This small molecule binds to this protein.
Small molecule (SMILES): O=c1ccn([C@@H]2O[C@H](CO[P](=O)(O)O[P](=O)(O)O[C@H]3O[C@H](CO)[C@H](O)[C@H](O)[C@H]3O)[C@@H](O)[C@H]2O)c(=O)[nH]1

Sequence of chain 1.A:
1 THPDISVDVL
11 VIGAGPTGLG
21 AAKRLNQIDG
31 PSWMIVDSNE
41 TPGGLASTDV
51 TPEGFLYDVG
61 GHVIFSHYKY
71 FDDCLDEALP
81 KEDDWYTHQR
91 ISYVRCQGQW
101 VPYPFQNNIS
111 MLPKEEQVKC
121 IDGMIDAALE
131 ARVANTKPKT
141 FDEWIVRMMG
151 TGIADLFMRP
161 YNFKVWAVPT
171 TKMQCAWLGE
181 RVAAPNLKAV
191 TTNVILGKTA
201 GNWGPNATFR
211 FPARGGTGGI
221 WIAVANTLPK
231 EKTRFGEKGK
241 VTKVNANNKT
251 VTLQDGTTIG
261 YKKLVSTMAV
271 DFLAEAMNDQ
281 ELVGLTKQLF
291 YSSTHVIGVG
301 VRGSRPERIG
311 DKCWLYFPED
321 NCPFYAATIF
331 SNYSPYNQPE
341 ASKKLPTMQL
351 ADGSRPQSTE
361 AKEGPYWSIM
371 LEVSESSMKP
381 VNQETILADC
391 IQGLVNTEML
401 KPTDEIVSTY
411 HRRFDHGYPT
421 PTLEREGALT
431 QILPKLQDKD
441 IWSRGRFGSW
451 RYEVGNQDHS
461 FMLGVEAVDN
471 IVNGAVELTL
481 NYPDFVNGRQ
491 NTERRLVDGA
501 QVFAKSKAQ

Binding-site contacts:
Ligand atom C5 contacts residue TYR103 of chain 1.A at 2.9 Å (hydrophobic).
Ligand atom N3 contacts residue MET158 of chain 1.A at 3.0 Å.
Ligand atom O4 contacts residue ALA183 of chain 1.A at 3.4 Å.
Ligand atom C4 contacts residue ALA183 of chain 1.A at 3.7 Å (hydrophobic).
Ligand atom O3' contacts residue GLU372 of chain 1.A at 2.7 Å (salt-bridge).
Ligand atom O2 contacts residue MET158 of chain 1.A at 3.3 Å.
Ligand atom O6' contacts residue GLY61 of chain 1.A at 3.3 Å (h-bond).
Ligand atom O2D contacts residue ASN162 of chain 1.A at 2.6 Å (h-bond).
Ligand atom C2 contacts residue VAL182 of chain 1.A at 3.3 Å (hydrophobic).
Ligand atom C6' contacts residue TRP314 of chain 1.A at 3.4 Å (hydrophobic).
Ligand atom O2 contacts residue VAL182 of chain 1.A at 2.5 Å.
Ligand atom O1B contacts residue VAL165 of chain 1.A at 3.8 Å.
Ligand atom C3D contacts residue TYR161 of chain 1.A at 3.6 Å (hydrophobic).
Ligand atom N3 contacts residue GLN106 of chain 1.A at 3.6 Å (h-bond).
Ligand atom O1B contacts residue TYR161 of chain 1.A at 2.5 Å (h-bond).
Ligand atom O2B contacts residue TYR452 of chain 1.A at 3.0 Å (h-bond).
Ligand atom C2' contacts residue GLU372 of chain 1.A at 3.3 Å.
Ligand atom O3' contacts residue GLY60 of chain 1.A at 2.4 Å (h-bond).
Ligand atom C4 contacts residue GLN106 of chain 1.A at 3.4 Å.
Ligand atom O6' contacts residue TRP314 of chain 1.A at 3.7 Å.
Ligand atom O3A contacts residue TYR161 of chain 1.A at 3.6 Å.
Ligand atom O2' contacts residue GLU372 of chain 1.A at 3.7 Å.
Ligand atom O4' contacts residue GLU372 of chain 1.A at 3.5 Å (salt-bridge).
Ligand atom PB contacts residue TYR161 of chain 1.A at 3.7 Å.
Ligand atom O3D contacts residue ASN162 of chain 1.A at 3.6 Å (h-bond).
Ligand atom O4D contacts residue VAL182 of chain 1.A at 3.2 Å.
Ligand atom O2' contacts residue TYR418 of chain 1.A at 2.4 Å (h-bond).
Ligand atom C4 contacts residue MET158 of chain 1.A at 3.8 Å (hydrophobic).
Ligand atom C1D contacts residue VAL182 of chain 1.A at 3.4 Å (hydrophobic).
Ligand atom O6' contacts residue FAD1 of chain 1.I at 3.5 Å (h-bond).
Ligand atom C4' contacts residue GLY60 of chain 1.A at 3.6 Å.
Ligand atom C3' contacts residue GLU372 of chain 1.A at 3.5 Å.
Ligand atom C4' contacts residue GLY61 of chain 1.A at 3.6 Å.
Ligand atom C3' contacts residue GLY60 of chain 1.A at 3.4 Å.
Ligand atom C2 contacts residue MET158 of chain 1.A at 3.4 Å (hydrophobic).
Ligand atom O4 contacts residue GLN106 of chain 1.A at 2.4 Å (h-bond).
Ligand atom O3D contacts residue TYR161 of chain 1.A at 3.5 Å.
Ligand atom O2' contacts residue TYR325 of chain 1.A at 3.6 Å.
Ligand atom C6 contacts residue TYR103 of chain 1.A at 3.6 Å (hydrophobic).
Ligand atom N3 contacts residue ALA183 of chain 1.A at 3.6 Å.